Binding-site contacts:
Ligand atom C13 contacts residue ASN142 of chain 1.A at 4.0 Å.
Ligand atom C9 contacts residue ASN142 of chain 1.A at 3.9 Å.
Ligand atom C10 contacts residue GLU166 of chain 1.A at 3.6 Å.
Ligand atom C1 contacts residue ARG188 of chain 1.A at 3.7 Å.
Ligand atom CL contacts residue HIS164 of chain 1.A at 4.0 Å.
Ligand atom N1 contacts residue CYS145 of chain 1.A at 3.6 Å.
Ligand atom N1 contacts residue HIS163 of chain 1.A at 3.1 Å (h-bond).
Ligand atom C16 contacts residue HIS164 of chain 1.A at 3.3 Å.
Ligand atom C6 contacts residue GLU166 of chain 1.A at 3.9 Å.
Ligand atom C2 contacts residue MET49 of chain 1.A at 4.0 Å (hydrophobic).
Ligand atom C16 contacts residue MET165 of chain 1.A at 3.5 Å (hydrophobic).
Ligand atom C1 contacts residue MET165 of chain 1.A at 3.6 Å (hydrophobic).
Ligand atom N3 contacts residue GLU166 of chain 1.A at 3.5 Å.
Ligand atom C1 contacts residue MET49 of chain 1.A at 3.4 Å (hydrophobic).
Ligand atom CL contacts residue MET49 of chain 1.A at 4.0 Å.
Ligand atom CL contacts residue MET165 of chain 1.A at 3.8 Å.
Ligand atom N2 contacts residue PHE140 of chain 1.A at 3.3 Å.
Ligand atom CL contacts residue ARG188 of chain 1.A at 3.9 Å.
Ligand atom C16 contacts residue HIS41 of chain 1.A at 3.7 Å.
Ligand atom N2 contacts residue LEU141 of chain 1.A at 4.0 Å.
Ligand atom C8 contacts residue PHE140 of chain 1.A at 3.2 Å (hydrophobic).
Ligand atom C14 contacts residue ASN142 of chain 1.A at 3.9 Å.
Ligand atom N2 contacts residue SER144 of chain 1.A at 3.7 Å.
Ligand atom CL contacts residue ASP187 of chain 1.A at 3.1 Å.
Ligand atom C contacts residue MET49 of chain 1.A at 3.7 Å (hydrophobic).
Ligand atom N1 contacts residue SER144 of chain 1.A at 3.9 Å.
Ligand atom N2 contacts residue HIS163 of chain 1.A at 2.9 Å (h-bond).
Ligand atom C1 contacts residue GLN189 of chain 1.A at 3.8 Å.
Ligand atom C6 contacts residue MET165 of chain 1.A at 4.0 Å (hydrophobic).
Ligand atom CL contacts residue HIS41 of chain 1.A at 3.5 Å.
Ligand atom O contacts residue GLN189 of chain 1.A at 4.0 Å.
Ligand atom C2 contacts residue GLN189 of chain 1.A at 3.9 Å.
Ligand atom O1 contacts residue MET165 of chain 1.A at 3.6 Å.
Ligand atom N2 contacts residue GLU166 of chain 1.A at 4.0 Å.
Ligand atom C8 contacts residue GLU166 of chain 1.A at 3.2 Å.
Ligand atom C9 contacts residue GLU166 of chain 1.A at 3.8 Å.
Ligand atom C contacts residue MET165 of chain 1.A at 3.6 Å (hydrophobic).
Ligand atom C7 contacts residue GLU166 of chain 1.A at 4.0 Å.
Ligand atom N contacts residue CYS145 of chain 1.A at 3.8 Å.
Ligand atom O1 contacts residue GLU166 of chain 1.A at 3.0 Å (salt-bridge).

This protein binds this small molecule.
Small molecule (SMILES): O=C(Nc1nncn1-c1ccccc1)[C@@H]1COc2ccc(Cl)cc21

Sequence of chain 2.A:
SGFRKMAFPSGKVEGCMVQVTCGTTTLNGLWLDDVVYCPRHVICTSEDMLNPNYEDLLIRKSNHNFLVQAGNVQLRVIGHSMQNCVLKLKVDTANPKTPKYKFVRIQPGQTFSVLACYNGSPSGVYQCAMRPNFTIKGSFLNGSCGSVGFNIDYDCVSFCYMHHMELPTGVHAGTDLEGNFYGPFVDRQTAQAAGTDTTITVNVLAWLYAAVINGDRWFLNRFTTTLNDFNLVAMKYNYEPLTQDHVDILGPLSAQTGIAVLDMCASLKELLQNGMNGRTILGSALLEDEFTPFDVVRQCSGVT

Sequence of chain 1.A:
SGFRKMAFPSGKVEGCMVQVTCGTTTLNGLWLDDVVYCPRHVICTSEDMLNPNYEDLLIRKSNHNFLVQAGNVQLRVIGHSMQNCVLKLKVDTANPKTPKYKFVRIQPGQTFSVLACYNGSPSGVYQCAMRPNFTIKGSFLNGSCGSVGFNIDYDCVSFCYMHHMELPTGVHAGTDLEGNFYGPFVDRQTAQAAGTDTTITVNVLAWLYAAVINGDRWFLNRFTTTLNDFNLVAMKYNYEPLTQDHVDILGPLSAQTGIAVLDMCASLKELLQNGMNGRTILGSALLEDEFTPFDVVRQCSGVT